Sequence of chain 6.S:
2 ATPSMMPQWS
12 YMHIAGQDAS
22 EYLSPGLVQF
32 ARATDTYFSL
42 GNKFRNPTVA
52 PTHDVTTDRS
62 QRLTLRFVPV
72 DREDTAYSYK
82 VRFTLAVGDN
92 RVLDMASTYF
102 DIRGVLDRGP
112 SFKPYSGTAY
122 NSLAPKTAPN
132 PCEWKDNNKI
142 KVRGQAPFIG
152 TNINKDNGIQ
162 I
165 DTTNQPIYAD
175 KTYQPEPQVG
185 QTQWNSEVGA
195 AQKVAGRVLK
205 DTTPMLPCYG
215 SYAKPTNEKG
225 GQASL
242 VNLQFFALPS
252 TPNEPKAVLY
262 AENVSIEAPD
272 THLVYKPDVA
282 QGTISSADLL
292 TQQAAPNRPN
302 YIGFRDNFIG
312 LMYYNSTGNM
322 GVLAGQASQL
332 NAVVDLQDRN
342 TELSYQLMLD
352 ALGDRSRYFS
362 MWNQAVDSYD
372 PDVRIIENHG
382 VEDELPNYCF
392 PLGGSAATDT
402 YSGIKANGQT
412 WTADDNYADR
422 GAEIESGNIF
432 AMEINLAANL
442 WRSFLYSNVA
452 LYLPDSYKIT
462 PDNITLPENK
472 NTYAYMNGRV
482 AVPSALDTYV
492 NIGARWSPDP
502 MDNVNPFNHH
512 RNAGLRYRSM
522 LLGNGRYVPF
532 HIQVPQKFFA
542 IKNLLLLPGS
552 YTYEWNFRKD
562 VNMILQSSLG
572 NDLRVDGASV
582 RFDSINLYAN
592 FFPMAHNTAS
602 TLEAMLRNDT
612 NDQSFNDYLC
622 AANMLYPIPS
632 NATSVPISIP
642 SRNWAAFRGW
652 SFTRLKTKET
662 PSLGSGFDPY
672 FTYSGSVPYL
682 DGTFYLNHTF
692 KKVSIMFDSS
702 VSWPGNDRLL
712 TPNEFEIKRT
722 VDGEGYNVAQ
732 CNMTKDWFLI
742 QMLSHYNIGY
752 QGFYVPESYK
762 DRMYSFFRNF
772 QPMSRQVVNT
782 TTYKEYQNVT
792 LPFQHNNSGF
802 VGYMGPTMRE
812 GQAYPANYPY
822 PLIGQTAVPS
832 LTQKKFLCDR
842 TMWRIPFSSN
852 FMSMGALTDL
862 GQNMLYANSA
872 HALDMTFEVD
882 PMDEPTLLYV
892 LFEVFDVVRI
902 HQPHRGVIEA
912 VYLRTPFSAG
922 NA

This protein binds this small molecule.
Small molecule (SMILES): NC(N)=NCCC[C@H](NC(=O)[C@@H]1CCCN1)C(=O)N[C@H](C=O)Cc1cnc[nH]1

Binding-site contacts:
Ligand atom CD2 contacts residue GLU894 of chain 6.Q at 3.7 Å.
Ligand atom CE1 contacts residue LEU348 of chain 6.Q at 3.9 Å (hydrophobic).
Ligand atom CG contacts residue PHE896 of chain 6.Q at 3.0 Å (hydrophobic).
Ligand atom CD contacts residue CYS621 of chain 6.Q at 3.6 Å (hydrophobic).
Ligand atom CE1 contacts residue MET843 of chain 6.Q at 3.6 Å (hydrophobic).
Ligand atom CD2 contacts residue ARG845 of chain 6.Q at 3.5 Å.
Ligand atom CB contacts residue ARG649 of chain 6.Q at 3.6 Å.
Ligand atom N contacts residue ASN617 of chain 6.Q at 3.6 Å.
Ligand atom N contacts residue ASP618 of chain 6.Q at 3.9 Å.
Ligand atom CA contacts residue ARG649 of chain 6.Q at 3.4 Å.
Ligand atom CA contacts residue TYR619 of chain 6.Q at 3.9 Å (hydrophobic).
Ligand atom NE2 contacts residue GLU894 of chain 6.Q at 4.1 Å.
Ligand atom CD contacts residue ASP897 of chain 6.Q at 3.5 Å.
Ligand atom CE1 contacts residue LEU620 of chain 6.Q at 3.5 Å (hydrophobic).
Ligand atom CA contacts residue TYR619 of chain 6.Q at 3.8 Å (hydrophobic).
Ligand atom CG contacts residue GLU894 of chain 6.Q at 3.9 Å.
Ligand atom N contacts residue CYS621 of chain 6.Q at 2.9 Å (h-bond).
Ligand atom CB contacts residue ALA857 of chain 6.Q at 3.9 Å (hydrophobic).
Ligand atom CB contacts residue PHE896 of chain 6.Q at 3.3 Å (hydrophobic).
Ligand atom CB contacts residue GLU894 of chain 6.Q at 3.5 Å.
Ligand atom CB contacts residue TYR619 of chain 6.Q at 3.8 Å (hydrophobic).
Ligand atom CD contacts residue ARG46 of chain 6.S at 4.1 Å.
Ligand atom O contacts residue ARG845 of chain 6.Q at 3.8 Å.
Ligand atom CD contacts residue PHE896 of chain 6.Q at 4.1 Å (hydrophobic).
Ligand atom CA contacts residue CYS621 of chain 6.Q at 3.7 Å (hydrophobic).
Ligand atom N contacts residue TYR619 of chain 6.Q at 3.6 Å.
Ligand atom ND1 contacts residue LEU620 of chain 6.Q at 3.0 Å.
Ligand atom C contacts residue TYR619 of chain 6.Q at 3.1 Å (hydrophobic).
Ligand atom N contacts residue TYR619 of chain 6.Q at 3.5 Å (h-bond).
Ligand atom CG contacts residue ASN617 of chain 6.Q at 4.1 Å.
Ligand atom CB contacts residue ARG649 of chain 6.Q at 4.1 Å.
Ligand atom O contacts residue ARG649 of chain 6.Q at 3.9 Å.
Ligand atom CG contacts residue TYR619 of chain 6.Q at 3.8 Å (hydrophobic).
Ligand atom CG contacts residue ARG46 of chain 6.S at 3.9 Å.
Ligand atom C contacts residue ARG845 of chain 6.Q at 3.6 Å.
Ligand atom O contacts residue ALA857 of chain 6.Q at 4.0 Å.
Ligand atom N contacts residue ARG649 of chain 6.Q at 4.1 Å.
Ligand atom CD contacts residue ASN617 of chain 6.Q at 3.2 Å.
Ligand atom CB contacts residue TYR619 of chain 6.Q at 3.0 Å (hydrophobic).
Ligand atom O contacts residue TYR619 of chain 6.Q at 2.6 Å.

Sequence of chain 6.Q:
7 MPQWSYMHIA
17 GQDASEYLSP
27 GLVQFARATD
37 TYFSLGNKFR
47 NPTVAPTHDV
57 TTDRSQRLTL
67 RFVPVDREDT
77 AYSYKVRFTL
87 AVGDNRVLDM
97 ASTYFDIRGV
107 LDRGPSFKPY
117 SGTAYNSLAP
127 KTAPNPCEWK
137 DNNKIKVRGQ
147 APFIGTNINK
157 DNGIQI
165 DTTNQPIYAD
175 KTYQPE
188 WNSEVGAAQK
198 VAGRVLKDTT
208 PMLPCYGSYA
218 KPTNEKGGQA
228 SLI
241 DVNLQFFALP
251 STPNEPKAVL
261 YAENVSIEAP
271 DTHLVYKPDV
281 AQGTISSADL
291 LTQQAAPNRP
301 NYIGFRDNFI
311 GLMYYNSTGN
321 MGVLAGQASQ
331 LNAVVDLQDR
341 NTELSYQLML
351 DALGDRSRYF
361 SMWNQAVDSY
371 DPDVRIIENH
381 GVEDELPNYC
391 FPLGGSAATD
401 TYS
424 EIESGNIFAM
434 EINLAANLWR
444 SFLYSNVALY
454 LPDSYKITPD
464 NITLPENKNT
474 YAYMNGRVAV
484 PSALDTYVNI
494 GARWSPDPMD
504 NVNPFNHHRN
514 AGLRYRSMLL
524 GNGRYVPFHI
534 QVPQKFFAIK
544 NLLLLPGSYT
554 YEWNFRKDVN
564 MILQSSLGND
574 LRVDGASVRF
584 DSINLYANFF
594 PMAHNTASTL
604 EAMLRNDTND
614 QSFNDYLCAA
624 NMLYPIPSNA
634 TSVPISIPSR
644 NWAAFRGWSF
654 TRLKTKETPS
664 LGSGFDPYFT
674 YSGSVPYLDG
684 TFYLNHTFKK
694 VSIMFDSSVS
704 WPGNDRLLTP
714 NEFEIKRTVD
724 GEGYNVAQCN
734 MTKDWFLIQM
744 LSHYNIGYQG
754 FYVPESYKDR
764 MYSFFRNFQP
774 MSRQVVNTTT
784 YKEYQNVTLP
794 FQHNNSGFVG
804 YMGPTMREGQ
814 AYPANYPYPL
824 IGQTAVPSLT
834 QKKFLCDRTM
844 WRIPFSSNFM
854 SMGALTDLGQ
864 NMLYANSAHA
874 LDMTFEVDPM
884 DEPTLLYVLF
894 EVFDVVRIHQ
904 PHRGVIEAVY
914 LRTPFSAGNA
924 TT